A small-molecule ligand and the protein it binds are described below.
Small molecule (SMILES): CN1CC[C@@](O)(C#Cc2ccc3c(c2)-c2nc(C(N)=O)c(C(=O)NC4CCOCC4)n2CCO3)C1=O

Binding-site contacts:
Ligand atom O36 contacts residue PHE211 of chain 1.B at 3.5 Å.
Ligand atom O36 contacts residue CYS209 of chain 1.B at 3.3 Å.
Ligand atom C27 contacts residue LEU148 of chain 1.B at 3.7 Å (hydrophobic).
Ligand atom C20 contacts residue LEU198 of chain 1.B at 3.7 Å (hydrophobic).
Ligand atom C31 contacts residue GLU149 of chain 1.B at 3.7 Å.
Ligand atom C17 contacts residue VAL90 of chain 1.B at 3.7 Å (hydrophobic).
Ligand atom C14 contacts residue ASP195 of chain 1.B at 3.6 Å.
Ligand atom O30 contacts residue ARG92 of chain 1.B at 3.7 Å.
Ligand atom C28 contacts residue ARG84 of chain 1.B at 3.5 Å.
Ligand atom O36 contacts residue ASP210 of chain 1.B at 2.7 Å (salt-bridge).
Ligand atom C29 contacts residue ARG84 of chain 1.B at 3.5 Å.
Ligand atom N18 contacts residue VAL90 of chain 1.B at 3.7 Å.
Ligand atom O25 contacts residue GLY151 of chain 1.B at 3.6 Å.
Ligand atom C4 contacts residue ILE143 of chain 1.B at 3.4 Å (hydrophobic).
Ligand atom C1 contacts residue VAL129 of chain 1.B at 3.2 Å (hydrophobic).
Ligand atom N16 contacts residue LEU198 of chain 1.B at 3.7 Å.
Ligand atom C19 contacts residue LEU198 of chain 1.B at 3.4 Å (hydrophobic).
Ligand atom O6 contacts residue PHE211 of chain 1.B at 3.2 Å (h-bond).
Ligand atom O6 contacts residue GLU116 of chain 1.B at 2.7 Å (salt-bridge).
Ligand atom N21 contacts residue LEU198 of chain 1.B at 3.6 Å.
Ligand atom C4 contacts residue MET145 of chain 1.B at 3.7 Å (hydrophobic).
Ligand atom O6 contacts residue ASP210 of chain 1.B at 3.7 Å.
Ligand atom N21 contacts residue GLU146 of chain 1.B at 2.9 Å (salt-bridge).
Ligand atom C12 contacts residue VAL90 of chain 1.B at 3.6 Å (hydrophobic).
Ligand atom C7 contacts residue MET145 of chain 1.B at 3.7 Å (hydrophobic).
Ligand atom O22 contacts residue LEU148 of chain 1.B at 3.2 Å (h-bond).
Ligand atom C33 contacts residue VAL90 of chain 1.B at 3.6 Å (hydrophobic).
Ligand atom O25 contacts residue SER152 of chain 1.B at 3.6 Å (h-bond).
Ligand atom O13 contacts residue GLY85 of chain 1.B at 3.2 Å.
Ligand atom O25 contacts residue LEU198 of chain 1.B at 3.6 Å.
Ligand atom C32 contacts residue LEU147 of chain 1.B at 3.7 Å (hydrophobic).
Ligand atom C23 contacts residue LEU198 of chain 1.B at 3.7 Å (hydrophobic).
Ligand atom C8 contacts residue ASP210 of chain 1.B at 3.5 Å.
Ligand atom C5 contacts residue GLU116 of chain 1.B at 3.8 Å.
Ligand atom O25 contacts residue GLN155 of chain 1.B at 3.7 Å.
Ligand atom C35 contacts residue ASP210 of chain 1.B at 3.6 Å.
Ligand atom N18 contacts residue LEU198 of chain 1.B at 3.4 Å.
Ligand atom C3 contacts residue ILE143 of chain 1.B at 3.5 Å (hydrophobic).
Ligand atom C10 contacts residue ASP210 of chain 1.B at 3.4 Å.
Ligand atom C7 contacts residue ASP210 of chain 1.B at 3.5 Å.

Sequence of chain 1.B:
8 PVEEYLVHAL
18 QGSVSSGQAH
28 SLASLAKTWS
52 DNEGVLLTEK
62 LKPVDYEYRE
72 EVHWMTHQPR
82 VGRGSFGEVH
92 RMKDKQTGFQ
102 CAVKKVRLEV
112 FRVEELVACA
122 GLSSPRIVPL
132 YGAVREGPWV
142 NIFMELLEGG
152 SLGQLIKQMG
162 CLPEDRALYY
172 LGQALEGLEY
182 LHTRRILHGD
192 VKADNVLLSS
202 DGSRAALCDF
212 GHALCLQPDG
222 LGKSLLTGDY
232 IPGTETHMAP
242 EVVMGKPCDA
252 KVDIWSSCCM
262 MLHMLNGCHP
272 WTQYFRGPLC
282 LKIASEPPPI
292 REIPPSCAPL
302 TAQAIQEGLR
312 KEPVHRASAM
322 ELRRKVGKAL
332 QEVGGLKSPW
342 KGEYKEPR